This protein binds this small molecule.
Small molecule (SMILES): Nc1ncnc2c1ncn2[C@H]1C[C@H](O)[C@@H](COP(=O)(O)O)O1

Binding-site contacts:
Ligand atom N1 contacts residue GLY639 of chain 3.B at 3.1 Å (h-bond).
Ligand atom N6 contacts residue GLY639 of chain 3.B at 2.9 Å (h-bond).
Ligand atom C5 contacts residue PRO631 of chain 3.B at 4.1 Å (hydrophobic).
Ligand atom N1 contacts residue PRO631 of chain 3.B at 3.8 Å.
Ligand atom C5 contacts residue PRO419 of chain 3.B at 4.2 Å (hydrophobic).
Ligand atom C6 contacts residue GLY639 of chain 3.B at 3.8 Å.
Ligand atom C6 contacts residue PRO631 of chain 3.B at 3.6 Å (hydrophobic).
Ligand atom O5' contacts residue PHE629 of chain 3.B at 3.9 Å.
Ligand atom N1 contacts residue VAL418 of chain 3.B at 3.8 Å.
Ligand atom C8 contacts residue HIS630 of chain 3.B at 3.1 Å.
Ligand atom N7 contacts residue HIS630 of chain 3.B at 3.6 Å.
Ligand atom C8 contacts residue ASP609 of chain 3.B at 4.4 Å.
Ligand atom P contacts residue PHE629 of chain 3.B at 4.4 Å.
Ligand atom O5' contacts residue PRO631 of chain 3.B at 4.0 Å.
Ligand atom O4' contacts residue PRO631 of chain 3.B at 4.1 Å.
Ligand atom C2 contacts residue PRO631 of chain 3.B at 4.3 Å (hydrophobic).
Ligand atom N7 contacts residue ASP609 of chain 3.B at 4.1 Å.
Ligand atom C2 contacts residue GLY639 of chain 3.B at 3.9 Å.
Ligand atom C5 contacts residue SER632 of chain 3.B at 4.4 Å.
Ligand atom C2 contacts residue PRO419 of chain 3.B at 4.2 Å (hydrophobic).
Ligand atom N9 contacts residue HIS630 of chain 3.B at 3.8 Å.
Ligand atom C1' contacts residue HIS630 of chain 3.B at 3.8 Å.
Ligand atom C2' contacts residue PRO419 of chain 3.B at 4.0 Å (hydrophobic).
Ligand atom N1 contacts residue PRO419 of chain 3.B at 4.2 Å.
Ligand atom C6 contacts residue VAL418 of chain 3.B at 4.0 Å (hydrophobic).
Ligand atom N9 contacts residue PRO419 of chain 3.B at 4.2 Å.
Ligand atom N6 contacts residue PRO631 of chain 3.B at 3.8 Å.
Ligand atom N6 contacts residue VAL418 of chain 3.B at 3.8 Å.
Ligand atom O2P contacts residue PHE629 of chain 3.B at 3.4 Å (h-bond).
Ligand atom C6 contacts residue PRO419 of chain 3.B at 4.3 Å (hydrophobic).
Ligand atom N6 contacts residue PHE638 of chain 3.B at 3.8 Å.
Ligand atom N6 contacts residue SER632 of chain 3.B at 4.0 Å.
Ligand atom O4' contacts residue HIS630 of chain 3.B at 4.2 Å.
Ligand atom N6 contacts residue GLY637 of chain 3.B at 4.0 Å.
Ligand atom C4 contacts residue PRO419 of chain 3.B at 4.0 Å (hydrophobic).
Ligand atom O2P contacts residue HIS628 of chain 3.B at 3.8 Å.
Ligand atom O2P contacts residue PRO631 of chain 3.B at 3.8 Å.
Ligand atom N3 contacts residue PRO419 of chain 3.B at 4.2 Å.
Ligand atom N6 contacts residue PRO633 of chain 3.B at 4.2 Å.
Ligand atom N7 contacts residue SER632 of chain 3.B at 3.8 Å.

Sequence of chain 3.B:
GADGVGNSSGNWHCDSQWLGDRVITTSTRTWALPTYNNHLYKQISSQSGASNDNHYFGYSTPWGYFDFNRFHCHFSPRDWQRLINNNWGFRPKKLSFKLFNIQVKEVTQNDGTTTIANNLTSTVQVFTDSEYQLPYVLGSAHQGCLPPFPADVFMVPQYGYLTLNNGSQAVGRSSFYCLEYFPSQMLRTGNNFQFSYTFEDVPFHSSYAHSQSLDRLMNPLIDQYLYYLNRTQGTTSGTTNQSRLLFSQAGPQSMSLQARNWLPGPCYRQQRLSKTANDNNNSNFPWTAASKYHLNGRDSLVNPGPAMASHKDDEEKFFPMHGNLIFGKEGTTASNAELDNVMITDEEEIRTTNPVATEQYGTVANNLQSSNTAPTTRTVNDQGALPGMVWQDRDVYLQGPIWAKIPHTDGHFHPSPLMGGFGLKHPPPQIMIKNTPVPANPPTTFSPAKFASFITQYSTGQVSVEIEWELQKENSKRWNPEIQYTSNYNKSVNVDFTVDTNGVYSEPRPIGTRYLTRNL